The small molecule below binds the protein below.
Small molecule (SMILES): CC(=O)N[C@@H]1[C@@H](O)[C@H](O)[C@@H](CO)O[C@H]1O

Binding-site contacts:
Ligand atom C5 contacts residue ASN331 of chain 1.A at 3.7 Å.
Ligand atom C2 contacts residue ASN331 of chain 1.A at 2.5 Å.
Ligand atom C6 contacts residue GLN580 of chain 1.A at 3.4 Å.
Ligand atom C1 contacts residue ASN331 of chain 1.A at 1.4 Å.
Ligand atom O5 contacts residue GLN580 of chain 1.A at 3.7 Å.
Ligand atom N2 contacts residue ASN331 of chain 1.A at 2.8 Å (h-bond).
Ligand atom O6 contacts residue THR581 of chain 1.A at 3.5 Å.
Ligand atom O5 contacts residue ASN331 of chain 1.A at 2.4 Å (h-bond).
Ligand atom C4 contacts residue ASN331 of chain 1.A at 4.3 Å.
Ligand atom C5 contacts residue GLN580 of chain 1.A at 3.8 Å.
Ligand atom C3 contacts residue ASN331 of chain 1.A at 3.8 Å.
Ligand atom C7 contacts residue ASN331 of chain 1.A at 4.0 Å.
Ligand atom C6 contacts residue THR581 of chain 1.A at 3.6 Å.

Sequence of chain 1.A:
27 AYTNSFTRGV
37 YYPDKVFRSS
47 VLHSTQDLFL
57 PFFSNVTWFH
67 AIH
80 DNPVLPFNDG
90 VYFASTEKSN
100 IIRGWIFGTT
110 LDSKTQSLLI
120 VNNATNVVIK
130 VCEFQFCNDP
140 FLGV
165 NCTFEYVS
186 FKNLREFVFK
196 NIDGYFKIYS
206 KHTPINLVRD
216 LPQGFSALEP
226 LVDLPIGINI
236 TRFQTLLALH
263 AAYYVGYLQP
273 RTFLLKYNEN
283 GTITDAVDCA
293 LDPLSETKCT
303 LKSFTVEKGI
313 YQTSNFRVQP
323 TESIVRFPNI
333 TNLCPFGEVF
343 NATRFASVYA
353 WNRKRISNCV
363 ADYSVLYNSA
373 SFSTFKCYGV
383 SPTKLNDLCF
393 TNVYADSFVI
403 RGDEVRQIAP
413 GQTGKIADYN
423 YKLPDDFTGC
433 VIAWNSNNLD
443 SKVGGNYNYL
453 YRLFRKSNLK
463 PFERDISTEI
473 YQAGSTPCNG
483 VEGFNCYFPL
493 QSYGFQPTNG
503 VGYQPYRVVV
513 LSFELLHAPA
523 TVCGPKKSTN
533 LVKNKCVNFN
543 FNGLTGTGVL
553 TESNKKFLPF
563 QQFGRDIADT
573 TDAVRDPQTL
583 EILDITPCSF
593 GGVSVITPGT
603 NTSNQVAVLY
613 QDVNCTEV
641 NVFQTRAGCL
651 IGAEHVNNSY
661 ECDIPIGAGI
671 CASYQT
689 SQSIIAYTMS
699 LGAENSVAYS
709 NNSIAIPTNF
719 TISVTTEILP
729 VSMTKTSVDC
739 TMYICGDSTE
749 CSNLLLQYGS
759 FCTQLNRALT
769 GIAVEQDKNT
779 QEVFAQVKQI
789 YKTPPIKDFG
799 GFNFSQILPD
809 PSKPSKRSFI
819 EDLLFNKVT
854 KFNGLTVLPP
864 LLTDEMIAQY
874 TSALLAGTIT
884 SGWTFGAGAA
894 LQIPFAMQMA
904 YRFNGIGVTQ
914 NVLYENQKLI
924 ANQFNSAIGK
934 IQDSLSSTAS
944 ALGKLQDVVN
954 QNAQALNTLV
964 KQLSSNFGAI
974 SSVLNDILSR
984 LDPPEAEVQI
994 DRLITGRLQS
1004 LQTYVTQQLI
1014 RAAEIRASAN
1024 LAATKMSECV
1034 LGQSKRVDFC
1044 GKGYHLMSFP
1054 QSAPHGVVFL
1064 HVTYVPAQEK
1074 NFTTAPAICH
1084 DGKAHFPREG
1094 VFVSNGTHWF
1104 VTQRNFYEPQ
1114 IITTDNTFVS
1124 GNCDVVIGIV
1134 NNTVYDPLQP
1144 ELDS